A protein and the small-molecule ligand that binds it are described below.
Small molecule (SMILES): CC(=O)N[C@H]1[C@H](O[C@H]2[C@H](O)[C@@H](NC(C)=O)CO[C@@H]2CO)O[C@H](CO)[C@@H](O)[C@@H]1O

Sequence of chain 1.F:
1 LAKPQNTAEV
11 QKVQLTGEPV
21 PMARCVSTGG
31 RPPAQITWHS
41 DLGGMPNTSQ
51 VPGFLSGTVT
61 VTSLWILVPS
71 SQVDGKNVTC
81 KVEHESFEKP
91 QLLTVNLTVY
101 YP

Binding-site contacts:
Ligand atom C2 contacts residue ASN77 of chain 1.F at 2.3 Å.
Ligand atom C1 contacts residue ASN77 of chain 1.F at 1.5 Å.
Ligand atom O6 contacts residue THR94 of chain 1.F at 4.0 Å.
Ligand atom C3 contacts residue ASN77 of chain 1.F at 3.7 Å.
Ligand atom C5 contacts residue NAG1 of chain 1.L at 4.5 Å.
Ligand atom C6 contacts residue THR94 of chain 1.F at 4.0 Å.
Ligand atom C2 contacts residue NAG1 of chain 1.L at 4.3 Å.
Ligand atom C1 contacts residue NAG1 of chain 1.L at 3.4 Å.
Ligand atom O5 contacts residue THR94 of chain 1.F at 3.8 Å.
Ligand atom O5 contacts residue NAG1 of chain 1.L at 4.2 Å.
Ligand atom N2 contacts residue ASN77 of chain 1.F at 2.8 Å (h-bond).
Ligand atom C8 contacts residue ASN77 of chain 1.F at 4.1 Å.
Ligand atom C7 contacts residue ASN77 of chain 1.F at 2.7 Å.
Ligand atom C7 contacts residue NAG1 of chain 1.L at 4.3 Å.
Ligand atom C8 contacts residue NAG1 of chain 1.L at 4.3 Å.
Ligand atom O5 contacts residue ASN77 of chain 1.F at 2.4 Å (h-bond).
Ligand atom C5 contacts residue ASN77 of chain 1.F at 3.7 Å.
Ligand atom C4 contacts residue ASN77 of chain 1.F at 4.2 Å.
Ligand atom O7 contacts residue ASN77 of chain 1.F at 2.3 Å (h-bond).
Ligand atom N2 contacts residue NAG1 of chain 1.L at 4.2 Å.